Sequence of chain 1.B:
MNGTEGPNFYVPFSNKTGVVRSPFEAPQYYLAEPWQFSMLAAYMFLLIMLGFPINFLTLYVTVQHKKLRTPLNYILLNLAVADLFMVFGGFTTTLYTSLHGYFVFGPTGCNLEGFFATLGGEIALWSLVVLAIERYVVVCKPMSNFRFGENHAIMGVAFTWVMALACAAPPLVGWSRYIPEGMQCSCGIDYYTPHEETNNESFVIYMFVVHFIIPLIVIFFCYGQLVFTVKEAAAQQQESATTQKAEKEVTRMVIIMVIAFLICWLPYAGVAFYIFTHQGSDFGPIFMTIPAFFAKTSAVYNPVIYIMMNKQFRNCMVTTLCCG

Binding-site contacts:
Ligand atom C14 contacts residue LYS296 of chain 1.B at 2.4 Å.
Ligand atom C20 contacts residue ALA117 of chain 1.B at 3.4 Å (hydrophobic).
Ligand atom C11 contacts residue TRP265 of chain 1.B at 4.3 Å (hydrophobic).
Ligand atom C13 contacts residue TYR268 of chain 1.B at 4.1 Å (hydrophobic).
Ligand atom C16 contacts residue PHE212 of chain 1.B at 4.0 Å (hydrophobic).
Ligand atom C2 contacts residue ALA269 of chain 1.B at 3.6 Å (hydrophobic).
Ligand atom C12 contacts residue GLU181 of chain 1.B at 4.0 Å.
Ligand atom C4 contacts residue ALA272 of chain 1.B at 3.8 Å (hydrophobic).
Ligand atom C14 contacts residue GLU181 of chain 1.B at 3.6 Å.
Ligand atom C13 contacts residue LYS296 of chain 1.B at 3.7 Å.
Ligand atom C15 contacts residue LYS296 of chain 1.B at 1.3 Å.
Ligand atom C16 contacts residue HIS211 of chain 1.B at 3.5 Å.
Ligand atom C18 contacts residue MET207 of chain 1.B at 3.7 Å (hydrophobic).
Ligand atom C17 contacts residue TYR268 of chain 1.B at 3.8 Å (hydrophobic).
Ligand atom C6 contacts residue TYR268 of chain 1.B at 4.0 Å (hydrophobic).
Ligand atom C19 contacts residue GLU122 of chain 1.B at 3.8 Å.
Ligand atom C3 contacts residue MET207 of chain 1.B at 4.0 Å (hydrophobic).
Ligand atom C8 contacts residue TYR268 of chain 1.B at 3.9 Å (hydrophobic).
Ligand atom C12 contacts residue TYR268 of chain 1.B at 3.5 Å (hydrophobic).
Ligand atom C9 contacts residue TRP265 of chain 1.B at 4.1 Å (hydrophobic).
Ligand atom C17 contacts residue PHE212 of chain 1.B at 4.2 Å (hydrophobic).
Ligand atom C2 contacts residue TYR268 of chain 1.B at 4.2 Å (hydrophobic).
Ligand atom C3 contacts residue PHE208 of chain 1.B at 3.6 Å (hydrophobic).
Ligand atom C14 contacts residue TYR268 of chain 1.B at 4.0 Å (hydrophobic).
Ligand atom C2 contacts residue MET207 of chain 1.B at 4.3 Å (hydrophobic).
Ligand atom C2 contacts residue PHE208 of chain 1.B at 4.2 Å (hydrophobic).
Ligand atom C13 contacts residue GLU181 of chain 1.B at 4.3 Å.
Ligand atom C10 contacts residue TYR268 of chain 1.B at 3.8 Å (hydrophobic).
Ligand atom C4 contacts residue TYR268 of chain 1.B at 3.9 Å (hydrophobic).
Ligand atom C19 contacts residue TRP265 of chain 1.B at 3.7 Å (hydrophobic).
Ligand atom C5 contacts residue TYR268 of chain 1.B at 4.2 Å (hydrophobic).
Ligand atom C20 contacts residue MET86 of chain 1.B at 4.2 Å (hydrophobic).
Ligand atom C1 contacts residue TYR268 of chain 1.B at 4.3 Å (hydrophobic).
Ligand atom C16 contacts residue MET207 of chain 1.B at 3.2 Å (hydrophobic).
Ligand atom C20 contacts residue LYS296 of chain 1.B at 4.3 Å.
Ligand atom C17 contacts residue TRP265 of chain 1.B at 3.7 Å (hydrophobic).
Ligand atom C18 contacts residue TYR191 of chain 1.B at 3.5 Å (hydrophobic).
Ligand atom C3 contacts residue ALA269 of chain 1.B at 4.2 Å (hydrophobic).
Ligand atom C11 contacts residue TYR268 of chain 1.B at 4.2 Å (hydrophobic).
Ligand atom C2 contacts residue PHE212 of chain 1.B at 3.9 Å (hydrophobic).

The small molecule below binds the protein below.
Small molecule (SMILES): CC1=C(/C=C/C(C)=C/C=C/C(C)=C/C=O)C(C)(C)CCC1